Binding-site contacts:
Ligand atom O1 contacts residue LEU35 of chain 2.A at 3.4 Å.
Ligand atom C23 contacts residue HIS49 of chain 2.A at 3.8 Å.
Ligand atom C27 contacts residue ASP45 of chain 2.A at 4.2 Å.
Ligand atom O2 contacts residue ARG48 of chain 2.A at 2.8 Å (salt-bridge).
Ligand atom C7 contacts residue THR127 of chain 1.A at 3.9 Å.
Ligand atom C15 contacts residue PRO120 of chain 1.A at 3.9 Å (hydrophobic).
Ligand atom C16 contacts residue PRO120 of chain 1.A at 3.7 Å (hydrophobic).
Ligand atom C1 contacts residue THR127 of chain 1.A at 3.7 Å.
Ligand atom C21 contacts residue SER123 of chain 1.A at 3.4 Å.
Ligand atom C28 contacts residue PRO120 of chain 1.A at 4.0 Å (hydrophobic).
Ligand atom C20 contacts residue SER123 of chain 1.A at 3.3 Å.
Ligand atom C10 contacts residue LEU131 of chain 1.A at 3.8 Å (hydrophobic).
Ligand atom C8 contacts residue THR127 of chain 1.A at 3.7 Å.
Ligand atom C11 contacts residue LEU128 of chain 1.A at 4.0 Å (hydrophobic).
Ligand atom C27 contacts residue HIS49 of chain 2.A at 4.1 Å.
Ligand atom C11 contacts residue LEU131 of chain 1.A at 3.8 Å (hydrophobic).
Ligand atom C23 contacts residue LEU35 of chain 2.A at 3.8 Å (hydrophobic).
Ligand atom N1 contacts residue PRO120 of chain 1.A at 3.8 Å.
Ligand atom O1 contacts residue HIS49 of chain 2.A at 4.0 Å.
Ligand atom C27 contacts residue PHE40 of chain 2.A at 3.8 Å (hydrophobic).
Ligand atom O2 contacts residue PRO120 of chain 1.A at 3.6 Å.
Ligand atom O2 contacts residue HIS49 of chain 2.A at 4.2 Å.
Ligand atom C8 contacts residue VAL124 of chain 1.A at 4.0 Å (hydrophobic).
Ligand atom C22 contacts residue HIS49 of chain 2.A at 3.8 Å.
Ligand atom C22 contacts residue LEU35 of chain 2.A at 4.0 Å (hydrophobic).
Ligand atom C26 contacts residue LEU35 of chain 2.A at 4.0 Å (hydrophobic).
Ligand atom C3 contacts residue VAL124 of chain 1.A at 4.1 Å (hydrophobic).
Ligand atom C1 contacts residue VAL124 of chain 1.A at 4.1 Å (hydrophobic).
Ligand atom C17 contacts residue PRO120 of chain 1.A at 4.2 Å (hydrophobic).
Ligand atom C2 contacts residue VAL124 of chain 1.A at 3.8 Å (hydrophobic).
Ligand atom O3 contacts residue ARG48 of chain 2.A at 2.8 Å (salt-bridge).
Ligand atom C26 contacts residue PHE40 of chain 2.A at 4.2 Å (hydrophobic).
Ligand atom C25 contacts residue GSH1 of chain 1.D at 3.9 Å.
Ligand atom C13 contacts residue VAL124 of chain 1.A at 3.8 Å (hydrophobic).
Ligand atom C28 contacts residue ARG48 of chain 2.A at 3.5 Å.
Ligand atom C20 contacts residue PRO120 of chain 1.A at 4.1 Å (hydrophobic).
Ligand atom C26 contacts residue GLY31 of chain 2.A at 3.7 Å.
Ligand atom C14 contacts residue VAL124 of chain 1.A at 4.2 Å (hydrophobic).
Ligand atom C26 contacts residue ARG34 of chain 2.A at 4.0 Å.
Ligand atom C7 contacts residue VAL124 of chain 1.A at 4.3 Å (hydrophobic).

Sequence of chain 1.A:
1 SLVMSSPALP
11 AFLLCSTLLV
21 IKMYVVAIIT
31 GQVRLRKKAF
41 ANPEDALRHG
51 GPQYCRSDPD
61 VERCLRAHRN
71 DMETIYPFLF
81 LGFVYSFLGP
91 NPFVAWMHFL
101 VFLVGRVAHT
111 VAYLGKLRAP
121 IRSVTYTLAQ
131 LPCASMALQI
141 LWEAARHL

Sequence of chain 2.A:
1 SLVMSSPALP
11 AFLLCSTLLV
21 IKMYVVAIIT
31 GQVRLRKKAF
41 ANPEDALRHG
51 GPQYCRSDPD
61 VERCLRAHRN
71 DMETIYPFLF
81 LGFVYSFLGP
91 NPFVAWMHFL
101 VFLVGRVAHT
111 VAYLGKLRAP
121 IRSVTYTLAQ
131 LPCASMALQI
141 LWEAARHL

A small-molecule ligand and the protein it binds are described below.
Small molecule (SMILES): CC(C)Oc1ccc(-n2c(C(=O)O)cc3cc(-c4ccc(C(C)(C)C)cc4)ccc32)cc1